This small molecule binds to this protein.
Small molecule (SMILES): O=c1ccn([C@@H]2O[C@H](CO)[C@H]3O[V](=O)(O)(O)O[C@H]32)c(=O)[nH]1

Binding-site contacts:
Ligand atom O2 contacts residue TRP171 of chain 1.A at 4.0 Å.
Ligand atom C5' contacts residue THR163 of chain 1.A at 3.9 Å.
Ligand atom O5' contacts residue SER10 of chain 1.A at 2.6 Å (h-bond).
Ligand atom O2V contacts residue HIS42 of chain 1.A at 2.6 Å (h-bond).
Ligand atom O2V contacts residue THR44 of chain 1.A at 3.1 Å (h-bond).
Ligand atom O3' contacts residue TRP171 of chain 1.A at 4.2 Å.
Ligand atom O4 contacts residue TYR50 of chain 6.A at 3.4 Å (h-bond).
Ligand atom O5' contacts residue TRP12 of chain 1.A at 3.2 Å (h-bond).
Ligand atom N3 contacts residue THR163 of chain 1.A at 2.8 Å (h-bond).
Ligand atom O2 contacts residue THR163 of chain 1.A at 3.1 Å (h-bond).
Ligand atom O3V contacts residue HIS119 of chain 1.A at 3.9 Å.
Ligand atom N3 contacts residue TYR50 of chain 6.A at 4.2 Å.
Ligand atom C2 contacts residue THR163 of chain 1.A at 3.3 Å.
Ligand atom O3V contacts residue PHE84 of chain 1.A at 4.3 Å.
Ligand atom O3V contacts residue SER121 of chain 1.A at 3.0 Å (h-bond).
Ligand atom C5' contacts residue SER10 of chain 1.A at 3.9 Å.
Ligand atom O3V contacts residue TYR124 of chain 1.A at 3.1 Å (h-bond).
Ligand atom C4 contacts residue THR163 of chain 1.A at 3.9 Å.
Ligand atom O4 contacts residue THR163 of chain 1.A at 4.1 Å.
Ligand atom O3' contacts residue TYR124 of chain 1.A at 4.3 Å.
Ligand atom V contacts residue TYR124 of chain 1.A at 4.0 Å.
Ligand atom O3' contacts residue HIS42 of chain 1.A at 3.7 Å.
Ligand atom O2V contacts residue TYR124 of chain 1.A at 3.9 Å.
Ligand atom O1V contacts residue THR44 of chain 1.A at 3.5 Å (h-bond).
Ligand atom O3V contacts residue HIS42 of chain 1.A at 4.2 Å.
Ligand atom O2 contacts residue PHE84 of chain 1.A at 3.0 Å.
Ligand atom V contacts residue HIS119 of chain 1.A at 4.1 Å.
Ligand atom O5' contacts residue THR161 of chain 1.A at 3.5 Å.
Ligand atom O3' contacts residue THR44 of chain 1.A at 3.2 Å (h-bond).
Ligand atom O1V contacts residue HIS119 of chain 1.A at 3.3 Å (h-bond).
Ligand atom C4' contacts residue THR44 of chain 1.A at 4.1 Å.
Ligand atom N3 contacts residue PHE84 of chain 1.A at 4.0 Å.
Ligand atom V contacts residue THR44 of chain 1.A at 3.7 Å.
Ligand atom C3' contacts residue TRP171 of chain 1.A at 3.6 Å (hydrophobic).
Ligand atom V contacts residue HIS42 of chain 1.A at 4.0 Å.
Ligand atom C5' contacts residue THR161 of chain 1.A at 4.0 Å.
Ligand atom O5' contacts residue THR44 of chain 1.A at 4.2 Å.
Ligand atom C2 contacts residue PHE84 of chain 1.A at 3.9 Å (hydrophobic).
Ligand atom C2' contacts residue TRP171 of chain 1.A at 4.3 Å (hydrophobic).
Ligand atom C4 contacts residue TYR50 of chain 6.A at 4.3 Å (hydrophobic).

Sequence of chain 1.A:
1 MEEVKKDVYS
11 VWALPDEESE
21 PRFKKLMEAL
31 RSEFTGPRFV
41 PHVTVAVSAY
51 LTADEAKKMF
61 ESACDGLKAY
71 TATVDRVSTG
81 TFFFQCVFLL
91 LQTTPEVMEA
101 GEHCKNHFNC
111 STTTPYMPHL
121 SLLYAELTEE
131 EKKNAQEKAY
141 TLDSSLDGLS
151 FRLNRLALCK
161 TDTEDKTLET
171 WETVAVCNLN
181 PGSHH

Sequence of chain 6.A:
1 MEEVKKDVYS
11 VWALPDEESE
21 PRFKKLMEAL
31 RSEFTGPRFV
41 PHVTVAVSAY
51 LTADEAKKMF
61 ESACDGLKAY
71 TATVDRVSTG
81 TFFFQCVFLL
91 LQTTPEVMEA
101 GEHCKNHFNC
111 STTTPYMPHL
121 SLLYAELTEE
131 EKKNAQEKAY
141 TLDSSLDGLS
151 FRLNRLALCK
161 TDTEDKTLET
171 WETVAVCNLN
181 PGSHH